A protein and the small-molecule ligand that binds it are described below.
Small molecule (SMILES): CC(=O)N[C@@H]1[C@@H](O)[C@@H](F)C(O[P](=O)(O)OC[C@H]2O[C@@H](n3ccc(N)nc3=O)[C@H](O)[C@@H]2O)(C(=O)O)O[C@H]1[C@H](O)[C@H](O)CO

Binding-site contacts:
Ligand atom C5 contacts residue GLY363 of chain 1.C at 3.6 Å.
Ligand atom O3A contacts residue SER451 of chain 1.C at 3.5 Å (h-bond).
Ligand atom O2' contacts residue GLU434 of chain 1.C at 2.6 Å (salt-bridge).
Ligand atom O2' contacts residue SER432 of chain 1.C at 3.8 Å.
Ligand atom C8A contacts residue ALA450 of chain 1.C at 3.7 Å (hydrophobic).
Ligand atom N1 contacts residue PRO408 of chain 1.C at 3.8 Å.
Ligand atom O4' contacts residue ARG156 of chain 1.C at 3.8 Å.
Ligand atom N4 contacts residue HIS407 of chain 1.C at 3.6 Å.
Ligand atom C2 contacts residue LYS405 of chain 1.C at 3.3 Å.
Ligand atom C1A contacts residue HIS407 of chain 1.C at 3.3 Å.
Ligand atom O5' contacts residue SER451 of chain 1.C at 3.6 Å (h-bond).
Ligand atom C2' contacts residue GLU434 of chain 1.C at 3.4 Å.
Ligand atom O2 contacts residue PHE433 of chain 1.C at 2.9 Å (h-bond).
Ligand atom N4 contacts residue THR362 of chain 1.C at 3.8 Å.
Ligand atom PA contacts residue SER451 of chain 1.C at 3.5 Å.
Ligand atom C5 contacts residue HIS407 of chain 1.C at 3.6 Å.
Ligand atom O8A contacts residue ALA450 of chain 1.C at 3.0 Å (h-bond).
Ligand atom N4 contacts residue GLY406 of chain 1.C at 3.6 Å.
Ligand atom C4 contacts residue LEU453 of chain 1.C at 3.8 Å (hydrophobic).
Ligand atom O2' contacts residue SER128 of chain 1.C at 3.6 Å (h-bond).
Ligand atom N4 contacts residue GLY363 of chain 1.C at 2.9 Å (h-bond).
Ligand atom N4 contacts residue LYS405 of chain 1.C at 2.9 Å (salt-bridge).
Ligand atom N3 contacts residue GLY406 of chain 1.C at 3.6 Å.
Ligand atom C4 contacts residue GLY363 of chain 1.C at 3.7 Å.
Ligand atom C3' contacts residue GLU434 of chain 1.C at 3.5 Å.
Ligand atom O8A contacts residue SER451 of chain 1.C at 3.6 Å.
Ligand atom O2A contacts residue SER452 of chain 1.C at 3.0 Å (h-bond).
Ligand atom OAA contacts residue HIS407 of chain 1.C at 2.9 Å (h-bond).
Ligand atom N3 contacts residue LYS405 of chain 1.C at 3.1 Å (salt-bridge).
Ligand atom O2 contacts residue SER432 of chain 1.C at 3.8 Å.
Ligand atom C9A contacts residue ALA450 of chain 1.C at 3.6 Å (hydrophobic).
Ligand atom O9A contacts residue ALA450 of chain 1.C at 2.7 Å (h-bond).
Ligand atom O9A contacts residue ILE449 of chain 1.C at 3.6 Å.
Ligand atom O3' contacts residue GLU434 of chain 1.C at 2.6 Å (salt-bridge).
Ligand atom O2 contacts residue LYS405 of chain 1.C at 2.8 Å (salt-bridge).
Ligand atom O2' contacts residue ARG156 of chain 1.C at 3.0 Å (salt-bridge).
Ligand atom OBA contacts residue HIS407 of chain 1.C at 3.2 Å (h-bond).
Ligand atom C6 contacts residue HIS407 of chain 1.C at 3.6 Å.
Ligand atom O2 contacts residue ILE431 of chain 1.C at 3.4 Å (h-bond).
Ligand atom O2A contacts residue SER451 of chain 1.C at 3.1 Å (h-bond).

Sequence of chain 1.C:
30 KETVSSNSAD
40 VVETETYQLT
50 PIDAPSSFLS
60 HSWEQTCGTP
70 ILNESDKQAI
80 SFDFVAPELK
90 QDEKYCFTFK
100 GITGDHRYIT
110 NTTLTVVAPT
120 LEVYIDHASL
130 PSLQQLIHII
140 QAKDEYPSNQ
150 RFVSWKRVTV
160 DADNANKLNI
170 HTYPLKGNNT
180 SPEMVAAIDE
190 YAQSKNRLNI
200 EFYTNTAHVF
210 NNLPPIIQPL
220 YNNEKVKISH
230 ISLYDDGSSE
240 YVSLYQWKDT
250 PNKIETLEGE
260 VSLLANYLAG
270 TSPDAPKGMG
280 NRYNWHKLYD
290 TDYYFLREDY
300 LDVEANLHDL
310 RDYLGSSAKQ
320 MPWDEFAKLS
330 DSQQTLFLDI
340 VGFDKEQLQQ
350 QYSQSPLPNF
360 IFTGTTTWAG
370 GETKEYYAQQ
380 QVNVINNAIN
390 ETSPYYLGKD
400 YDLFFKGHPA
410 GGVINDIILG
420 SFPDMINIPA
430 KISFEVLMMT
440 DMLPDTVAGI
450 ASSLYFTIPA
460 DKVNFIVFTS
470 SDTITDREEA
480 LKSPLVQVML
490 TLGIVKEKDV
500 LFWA